Binding-site contacts:
Ligand atom CAF contacts residue HIS253 of chain 1.B at 3.8 Å.
Ligand atom NAG contacts residue SER103 of chain 1.B at 2.3 Å (h-bond).
Ligand atom NAG contacts residue VAL104 of chain 1.B at 4.3 Å.
Ligand atom CAK contacts residue SER103 of chain 1.B at 4.4 Å.
Ligand atom CAA contacts residue SER103 of chain 1.B at 1.4 Å.
Ligand atom CAD contacts residue PHE132 of chain 1.B at 4.3 Å (hydrophobic).
Ligand atom NAG contacts residue HIS253 of chain 1.B at 4.2 Å.
Ligand atom CAH contacts residue PHE201 of chain 1.B at 3.6 Å (hydrophobic).
Ligand atom OAB contacts residue SER103 of chain 1.B at 2.3 Å (h-bond).
Ligand atom OAB contacts residue GLY33 of chain 1.B at 4.1 Å.
Ligand atom CAC contacts residue VAL200 of chain 1.B at 4.0 Å (hydrophobic).
Ligand atom CAA contacts residue PHE34 of chain 1.B at 4.1 Å (hydrophobic).
Ligand atom CAF contacts residue SER103 of chain 1.B at 2.6 Å.
Ligand atom CAD contacts residue SER103 of chain 1.B at 4.5 Å.
Ligand atom CAC contacts residue SER103 of chain 1.B at 3.6 Å.
Ligand atom NAG contacts residue PHE132 of chain 1.B at 4.3 Å.
Ligand atom CAA contacts residue HIS253 of chain 1.B at 3.9 Å.
Ligand atom CAE contacts residue PHE132 of chain 1.B at 3.6 Å (hydrophobic).
Ligand atom CAI contacts residue VAL200 of chain 1.B at 3.8 Å (hydrophobic).
Ligand atom CAF contacts residue SER226 of chain 1.B at 3.9 Å.
Ligand atom CAH contacts residue VAL200 of chain 1.B at 4.0 Å (hydrophobic).
Ligand atom CAJ contacts residue PHE34 of chain 1.B at 4.2 Å (hydrophobic).
Ligand atom CAJ contacts residue VAL200 of chain 1.B at 3.4 Å (hydrophobic).
Ligand atom CAD contacts residue VAL200 of chain 1.B at 4.2 Å (hydrophobic).
Ligand atom CAE contacts residue SER226 of chain 1.B at 3.4 Å.
Ligand atom CAE contacts residue SER103 of chain 1.B at 4.1 Å.
Ligand atom OAB contacts residue PHE34 of chain 1.B at 3.1 Å (h-bond).
Ligand atom CAA contacts residue VAL104 of chain 1.B at 3.3 Å (hydrophobic).
Ligand atom NAG contacts residue PHE34 of chain 1.B at 4.5 Å.
Ligand atom CAF contacts residue PHE132 of chain 1.B at 3.7 Å (hydrophobic).
Ligand atom OAB contacts residue VAL104 of chain 1.B at 2.9 Å (h-bond).
Ligand atom CAJ contacts residue VAL196 of chain 1.B at 4.2 Å (hydrophobic).
Ligand atom CAK contacts residue VAL200 of chain 1.B at 3.7 Å (hydrophobic).
Ligand atom CAC contacts residue PHE34 of chain 1.B at 4.2 Å (hydrophobic).
Ligand atom CAK contacts residue PHE34 of chain 1.B at 3.5 Å (hydrophobic).
Ligand atom CAJ contacts residue CYS197 of chain 1.B at 3.9 Å (hydrophobic).
Ligand atom CAI contacts residue CYS197 of chain 1.B at 3.8 Å (hydrophobic).
Ligand atom CAI contacts residue PHE201 of chain 1.B at 3.8 Å (hydrophobic).

Sequence of chain 1.B:
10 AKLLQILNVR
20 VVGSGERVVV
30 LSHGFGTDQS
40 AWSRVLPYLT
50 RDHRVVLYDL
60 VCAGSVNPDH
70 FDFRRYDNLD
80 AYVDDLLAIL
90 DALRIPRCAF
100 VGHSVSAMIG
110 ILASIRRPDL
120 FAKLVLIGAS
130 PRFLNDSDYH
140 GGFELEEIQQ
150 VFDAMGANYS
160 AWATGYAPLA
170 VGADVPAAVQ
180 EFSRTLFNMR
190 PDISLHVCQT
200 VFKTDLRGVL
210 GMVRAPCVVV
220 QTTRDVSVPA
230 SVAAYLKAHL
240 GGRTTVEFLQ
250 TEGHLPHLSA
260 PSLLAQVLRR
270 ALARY

A protein and the small-molecule ligand that binds it are described below.
Small molecule (SMILES): O=C(N1CCc2ccccc21)n1ccnn1